Binding-site contacts:
Ligand atom N03 contacts residue ALA39 of chain 1.A at 3.3 Å.
Ligand atom N03 contacts residue GLU89 of chain 1.A at 3.0 Å (salt-bridge).
Ligand atom N10 contacts residue ILE18 of chain 1.A at 3.6 Å.
Ligand atom N03 contacts residue LEU142 of chain 1.A at 3.4 Å.
Ligand atom C19 contacts residue GLN93 of chain 1.A at 3.7 Å.
Ligand atom C20 contacts residue LEU91 of chain 1.A at 3.2 Å (hydrophobic).
Ligand atom O05 contacts residue VAL72 of chain 1.A at 3.4 Å.
Ligand atom C20 contacts residue GLN93 of chain 1.A at 4.0 Å.
Ligand atom O16 contacts residue LYS97 of chain 1.A at 3.9 Å.
Ligand atom C02 contacts residue GLU89 of chain 1.A at 3.8 Å.
Ligand atom C11 contacts residue ILE18 of chain 1.A at 3.5 Å (hydrophobic).
Ligand atom C04 contacts residue LEU142 of chain 1.A at 3.8 Å (hydrophobic).
Ligand atom C04 contacts residue PHE88 of chain 1.A at 3.9 Å (hydrophobic).
Ligand atom O18 contacts residue LYS97 of chain 1.A at 3.1 Å.
Ligand atom N09 contacts residue ILE18 of chain 1.A at 3.5 Å.
Ligand atom C07 contacts residue LEU142 of chain 1.A at 3.8 Å (hydrophobic).
Ligand atom C14 contacts residue ASP94 of chain 1.A at 3.9 Å.
Ligand atom O05 contacts residue GLU89 of chain 1.A at 3.8 Å.
Ligand atom C04 contacts residue ALA39 of chain 1.A at 3.8 Å (hydrophobic).
Ligand atom N17 contacts residue LYS97 of chain 1.A at 3.4 Å (salt-bridge).
Ligand atom C12 contacts residue ILE18 of chain 1.A at 3.4 Å (hydrophobic).
Ligand atom O18 contacts residue ASP94 of chain 1.A at 3.0 Å (salt-bridge).
Ligand atom S15 contacts residue LYS97 of chain 1.A at 3.7 Å.
Ligand atom O16 contacts residue ASP94 of chain 1.A at 3.7 Å.
Ligand atom O01 contacts residue GLU89 of chain 1.A at 3.7 Å.
Ligand atom C08 contacts residue LEU142 of chain 1.A at 3.4 Å (hydrophobic).
Ligand atom C04 contacts residue GLU89 of chain 1.A at 3.9 Å.
Ligand atom O01 contacts residue LEU142 of chain 1.A at 3.5 Å.
Ligand atom N10 contacts residue LEU91 of chain 1.A at 3.5 Å (h-bond).
Ligand atom O05 contacts residue PHE88 of chain 1.A at 3.0 Å.
Ligand atom O18 contacts residue GLN93 of chain 1.A at 3.4 Å.
Ligand atom C20 contacts residue HIS92 of chain 1.A at 3.7 Å.
Ligand atom C02 contacts residue LEU142 of chain 1.A at 3.2 Å (hydrophobic).
Ligand atom O01 contacts residue PHE90 of chain 1.A at 3.5 Å.
Ligand atom C02 contacts residue ALA39 of chain 1.A at 3.5 Å (hydrophobic).
Ligand atom O01 contacts residue ALA39 of chain 1.A at 3.7 Å.
Ligand atom O01 contacts residue LEU91 of chain 1.A at 3.0 Å (h-bond).
Ligand atom C11 contacts residue LEU91 of chain 1.A at 3.7 Å (hydrophobic).
Ligand atom C19 contacts residue HIS92 of chain 1.A at 3.1 Å.
Ligand atom C13 contacts residue ASP94 of chain 1.A at 3.5 Å.

Sequence of chain 1.A:
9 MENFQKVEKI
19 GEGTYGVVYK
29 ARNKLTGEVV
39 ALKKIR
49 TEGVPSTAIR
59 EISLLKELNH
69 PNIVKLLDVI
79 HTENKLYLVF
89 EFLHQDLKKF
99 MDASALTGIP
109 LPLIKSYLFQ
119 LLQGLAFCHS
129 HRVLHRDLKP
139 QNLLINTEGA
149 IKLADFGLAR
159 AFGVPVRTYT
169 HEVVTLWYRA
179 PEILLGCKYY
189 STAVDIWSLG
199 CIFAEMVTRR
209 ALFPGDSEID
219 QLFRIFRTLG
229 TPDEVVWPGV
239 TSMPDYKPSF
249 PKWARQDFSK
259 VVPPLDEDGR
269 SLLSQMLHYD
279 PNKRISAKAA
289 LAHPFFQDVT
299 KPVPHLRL

This protein binds this small molecule.
Small molecule (SMILES): NS(=O)(=O)c1ccc(/N=N/c2ccc(O)[nH]c2=O)cc1